Binding-site contacts:
Ligand atom C5 contacts residue PHE1083 of chain 1.A at 3.7 Å (hydrophobic).
Ligand atom C1 contacts residue ASN1078 of chain 1.A at 1.4 Å.
Ligand atom C7 contacts residue ASN1078 of chain 1.A at 3.3 Å.
Ligand atom N2 contacts residue ASN1078 of chain 1.A at 2.9 Å (h-bond).
Ligand atom O7 contacts residue ASN1078 of chain 1.A at 3.3 Å (h-bond).
Ligand atom O5 contacts residue ASN1078 of chain 1.A at 2.4 Å (h-bond).
Ligand atom O3 contacts residue HIS1081 of chain 1.A at 4.0 Å.
Ligand atom C2 contacts residue ASN1078 of chain 1.A at 2.5 Å.
Ligand atom O5 contacts residue PHE1083 of chain 1.A at 4.2 Å.
Ligand atom C8 contacts residue ASN1078 of chain 1.A at 4.4 Å.
Ligand atom N2 contacts residue GLY1079 of chain 1.A at 4.5 Å.
Ligand atom O7 contacts residue HIS1081 of chain 1.A at 4.0 Å.
Ligand atom C8 contacts residue GLY1079 of chain 1.A at 4.0 Å.
Ligand atom C4 contacts residue HIS1081 of chain 1.A at 4.1 Å.
Ligand atom C5 contacts residue ASN1078 of chain 1.A at 3.7 Å.
Ligand atom C3 contacts residue HIS1081 of chain 1.A at 3.5 Å.
Ligand atom C4 contacts residue ASN1078 of chain 1.A at 4.3 Å.
Ligand atom C3 contacts residue ASN1078 of chain 1.A at 3.8 Å.
Ligand atom C6 contacts residue PHE1083 of chain 1.A at 3.6 Å (hydrophobic).
Ligand atom O4 contacts residue HIS1081 of chain 1.A at 3.7 Å.

The small molecule below binds the protein below.
Small molecule (SMILES): CC(=O)N[C@H]1[C@H](O[C@H]2[C@H](O)[C@@H](NC(C)=O)CO[C@@H]2CO)O[C@H](CO)[C@@H](O[C@@H]2O[C@H](CO)[C@@H](O)[C@H](O)[C@@H]2O)[C@@H]1O

Sequence of chain 1.A:
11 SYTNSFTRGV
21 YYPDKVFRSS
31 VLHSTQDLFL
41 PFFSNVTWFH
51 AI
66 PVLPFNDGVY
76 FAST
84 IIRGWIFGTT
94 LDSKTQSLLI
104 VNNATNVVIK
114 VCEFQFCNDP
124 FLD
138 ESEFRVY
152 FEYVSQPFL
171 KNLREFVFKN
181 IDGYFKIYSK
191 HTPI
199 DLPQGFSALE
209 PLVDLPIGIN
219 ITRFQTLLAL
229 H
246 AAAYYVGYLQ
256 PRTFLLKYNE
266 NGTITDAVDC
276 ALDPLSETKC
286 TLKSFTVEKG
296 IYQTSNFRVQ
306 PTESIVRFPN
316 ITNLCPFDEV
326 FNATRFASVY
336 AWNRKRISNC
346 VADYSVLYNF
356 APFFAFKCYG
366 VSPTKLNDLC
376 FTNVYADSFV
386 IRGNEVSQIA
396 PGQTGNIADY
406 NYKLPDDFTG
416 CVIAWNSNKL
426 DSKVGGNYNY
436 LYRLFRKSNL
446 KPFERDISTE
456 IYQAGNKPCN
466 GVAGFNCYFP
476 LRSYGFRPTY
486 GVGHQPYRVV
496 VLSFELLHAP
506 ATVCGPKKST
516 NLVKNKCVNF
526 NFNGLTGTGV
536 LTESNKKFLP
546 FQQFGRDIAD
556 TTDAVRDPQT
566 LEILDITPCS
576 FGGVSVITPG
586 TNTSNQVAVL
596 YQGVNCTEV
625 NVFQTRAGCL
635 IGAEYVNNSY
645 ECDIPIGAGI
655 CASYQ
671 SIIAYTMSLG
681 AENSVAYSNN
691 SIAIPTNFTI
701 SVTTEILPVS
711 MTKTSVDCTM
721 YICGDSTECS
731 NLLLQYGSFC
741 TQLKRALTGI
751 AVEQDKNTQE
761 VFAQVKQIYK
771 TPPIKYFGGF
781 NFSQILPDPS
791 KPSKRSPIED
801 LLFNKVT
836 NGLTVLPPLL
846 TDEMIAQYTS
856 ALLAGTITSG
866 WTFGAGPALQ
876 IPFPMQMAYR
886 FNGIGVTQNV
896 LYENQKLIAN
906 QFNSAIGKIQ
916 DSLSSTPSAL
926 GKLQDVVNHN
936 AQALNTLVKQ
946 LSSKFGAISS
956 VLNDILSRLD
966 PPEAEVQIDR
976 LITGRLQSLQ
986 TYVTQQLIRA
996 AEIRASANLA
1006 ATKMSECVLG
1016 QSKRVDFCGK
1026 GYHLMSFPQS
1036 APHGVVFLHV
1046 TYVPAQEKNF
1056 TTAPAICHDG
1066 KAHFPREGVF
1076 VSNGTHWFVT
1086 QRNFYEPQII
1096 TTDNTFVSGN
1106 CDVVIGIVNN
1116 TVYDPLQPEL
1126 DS